A protein and the small-molecule ligand that binds it are described below.
Small molecule (SMILES): CN1C(=O)N(C)[C@H]2CS[C@@H](CCCCC(=O)O)[C@H]21

Sequence of chain 1.D:
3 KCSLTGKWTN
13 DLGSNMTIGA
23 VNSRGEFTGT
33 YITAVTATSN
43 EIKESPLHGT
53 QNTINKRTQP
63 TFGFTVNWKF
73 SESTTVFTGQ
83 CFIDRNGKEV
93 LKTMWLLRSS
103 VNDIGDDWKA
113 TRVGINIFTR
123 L

Sequence of chain 1.B:
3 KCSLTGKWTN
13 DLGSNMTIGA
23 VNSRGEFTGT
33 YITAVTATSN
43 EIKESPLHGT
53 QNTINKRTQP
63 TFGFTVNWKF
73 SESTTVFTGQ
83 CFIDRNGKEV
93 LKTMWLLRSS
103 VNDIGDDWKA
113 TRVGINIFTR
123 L

Binding-site contacts:
Ligand atom C17 contacts residue THR35 of chain 1.D at 2.9 Å.
Ligand atom C6 contacts residue TRP97 of chain 1.D at 3.6 Å (hydrophobic).
Ligand atom C18 contacts residue ASN118 of chain 1.D at 3.6 Å.
Ligand atom C9 contacts residue PHE72 of chain 1.D at 3.7 Å (hydrophobic).
Ligand atom C10 contacts residue PHE72 of chain 1.D at 3.9 Å (hydrophobic).
Ligand atom C11 contacts residue SER73 of chain 1.D at 3.7 Å.
Ligand atom C18 contacts residue ASN12 of chain 1.D at 3.8 Å.
Ligand atom S1 contacts residue TRP70 of chain 1.D at 3.7 Å.
Ligand atom C5 contacts residue TRP97 of chain 1.D at 3.9 Å (hydrophobic).
Ligand atom O11 contacts residue THR38 of chain 1.D at 3.6 Å.
Ligand atom C3 contacts residue TYR33 of chain 1.D at 3.4 Å (hydrophobic).
Ligand atom O12 contacts residue SER75 of chain 1.D at 3.6 Å (h-bond).
Ligand atom C9 contacts residue TRP70 of chain 1.D at 3.8 Å (hydrophobic).
Ligand atom O12 contacts residue SER73 of chain 1.D at 2.8 Å (h-bond).
Ligand atom C2 contacts residue TRP110 of chain 1.B at 3.4 Å (hydrophobic).
Ligand atom N1 contacts residue TYR33 of chain 1.D at 3.9 Å.
Ligand atom O11 contacts residue THR40 of chain 1.D at 3.7 Å.
Ligand atom N2 contacts residue LEU14 of chain 1.D at 3.6 Å.
Ligand atom O11 contacts residue ALA39 of chain 1.D at 2.8 Å (h-bond).
Ligand atom C17 contacts residue SER16 of chain 1.D at 3.5 Å.
Ligand atom C7 contacts residue TRP70 of chain 1.D at 3.9 Å (hydrophobic).
Ligand atom O3 contacts residue SER16 of chain 1.D at 3.0 Å (h-bond).
Ligand atom O3 contacts residue TYR33 of chain 1.D at 2.4 Å (h-bond).
Ligand atom C18 contacts residue PHE79 of chain 1.D at 3.7 Å (hydrophobic).
Ligand atom S1 contacts residue THR77 of chain 1.D at 3.5 Å (h-bond).
Ligand atom C3 contacts residue LEU14 of chain 1.D at 3.5 Å (hydrophobic).
Ligand atom N1 contacts residue LEU14 of chain 1.D at 3.6 Å.
Ligand atom C10 contacts residue TRP70 of chain 1.D at 3.8 Å (hydrophobic).
Ligand atom C4 contacts residue LEU14 of chain 1.D at 3.9 Å (hydrophobic).
Ligand atom C5 contacts residue LEU14 of chain 1.D at 3.8 Å (hydrophobic).
Ligand atom O3 contacts residue ASN12 of chain 1.D at 3.2 Å (h-bond).
Ligand atom C4 contacts residue TRP110 of chain 1.B at 3.2 Å (hydrophobic).
Ligand atom C18 contacts residue TYR33 of chain 1.D at 3.6 Å (hydrophobic).
Ligand atom C10 contacts residue SER73 of chain 1.D at 4.0 Å.
Ligand atom C3 contacts residue SER16 of chain 1.D at 3.9 Å.
Ligand atom C17 contacts residue VAL37 of chain 1.D at 3.2 Å (hydrophobic).
Ligand atom C18 contacts residue TRP97 of chain 1.D at 3.6 Å (hydrophobic).
Ligand atom C5 contacts residue TRP110 of chain 1.B at 3.8 Å (hydrophobic).
Ligand atom C8 contacts residue TRP70 of chain 1.D at 3.6 Å (hydrophobic).
Ligand atom O3 contacts residue LEU14 of chain 1.D at 4.0 Å.